Binding-site contacts:
Ligand atom S17 contacts residue HIS209 of chain 1.B at 3.8 Å.
Ligand atom S17 contacts residue ZN1 of chain 1.G at 2.4 Å.
Ligand atom C06 contacts residue TYR36 of chain 1.B at 3.9 Å (hydrophobic).
Ligand atom C16 contacts residue ZN1 of chain 1.G at 3.2 Å.
Ligand atom C03 contacts residue HIS209 of chain 1.B at 3.8 Å.
Ligand atom S17 contacts residue HIS83 of chain 1.B at 4.0 Å.
Ligand atom S17 contacts residue CYS167 of chain 1.B at 3.7 Å.
Ligand atom C16 contacts residue HIS85 of chain 1.B at 3.4 Å.
Ligand atom C07 contacts residue TYR36 of chain 1.B at 3.7 Å (hydrophobic).
Ligand atom N08 contacts residue PHE31 of chain 1.B at 3.7 Å.
Ligand atom C16 contacts residue ZN1 of chain 1.H at 3.5 Å.
Ligand atom N12 contacts residue HIS209 of chain 1.B at 3.9 Å.
Ligand atom N11 contacts residue GLY178 of chain 1.B at 3.9 Å.
Ligand atom N10 contacts residue TYR36 of chain 1.B at 3.9 Å.
Ligand atom C05 contacts residue PHE31 of chain 1.B at 3.9 Å (hydrophobic).
Ligand atom O14 contacts residue PHE31 of chain 1.B at 3.7 Å.
Ligand atom C16 contacts residue ASP87 of chain 1.B at 3.1 Å.
Ligand atom C15 contacts residue ZN1 of chain 1.H at 4.0 Å.
Ligand atom S17 contacts residue HIS148 of chain 1.B at 3.4 Å (h-bond).
Ligand atom C07 contacts residue ASN179 of chain 1.B at 4.0 Å.
Ligand atom C18 contacts residue TRP56 of chain 1.B at 3.6 Å (hydrophobic).
Ligand atom C13 contacts residue ASN179 of chain 1.B at 3.8 Å.
Ligand atom C05 contacts residue ASN179 of chain 1.B at 3.8 Å.
Ligand atom C15 contacts residue TRP56 of chain 1.B at 3.9 Å (hydrophobic).
Ligand atom C15 contacts residue ASP87 of chain 1.B at 3.6 Å.
Ligand atom C06 contacts residue ASN179 of chain 1.B at 4.1 Å.
Ligand atom S17 contacts residue ASP87 of chain 1.B at 3.3 Å (salt-bridge).
Ligand atom S17 contacts residue HIS85 of chain 1.B at 3.6 Å (h-bond).
Ligand atom C18 contacts residue PHE31 of chain 1.B at 4.0 Å (hydrophobic).
Ligand atom N09 contacts residue TYR36 of chain 1.B at 3.9 Å.
Ligand atom S17 contacts residue ZN1 of chain 1.H at 2.2 Å.
Ligand atom C01 contacts residue ARG174 of chain 1.B at 4.0 Å.
Ligand atom C02 contacts residue TYR36 of chain 1.B at 3.6 Å (hydrophobic).
Ligand atom O14 contacts residue ASN179 of chain 1.B at 2.8 Å (h-bond).
Ligand atom C03 contacts residue TYR36 of chain 1.B at 4.2 Å (hydrophobic).
Ligand atom N08 contacts residue TYR36 of chain 1.B at 3.8 Å.
Ligand atom C02 contacts residue ARG174 of chain 1.B at 4.0 Å.
Ligand atom N11 contacts residue TYR36 of chain 1.B at 3.7 Å.
Ligand atom N12 contacts residue TRP56 of chain 1.B at 3.8 Å.
Ligand atom C01 contacts residue TYR36 of chain 1.B at 3.4 Å (hydrophobic).

Sequence of chain 1.B:
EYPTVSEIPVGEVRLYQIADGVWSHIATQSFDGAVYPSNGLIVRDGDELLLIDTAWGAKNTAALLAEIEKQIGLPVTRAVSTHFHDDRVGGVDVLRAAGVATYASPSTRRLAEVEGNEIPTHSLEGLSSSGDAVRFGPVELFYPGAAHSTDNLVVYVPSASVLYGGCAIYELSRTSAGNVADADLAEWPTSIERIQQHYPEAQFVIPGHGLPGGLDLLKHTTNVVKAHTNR

A small-molecule ligand and the protein it binds are described below.
Small molecule (SMILES): C[C@H](CS)C(=O)Nc1cccc(-c2nn[nH]n2)c1